Binding-site contacts:
Ligand atom O1B contacts residue LYS44 of chain 2.A at 3.6 Å (salt-bridge).
Ligand atom O1A contacts residue GLY163 of chain 2.A at 3.7 Å.
Ligand atom O5 contacts residue TYR41 of chain 2.A at 3.6 Å.
Ligand atom O2 contacts residue ARG167 of chain 2.A at 3.0 Å (salt-bridge).
Ligand atom O5 contacts residue MET219 of chain 2.A at 3.2 Å.
Ligand atom O1B contacts residue SER162 of chain 2.A at 3.7 Å.
Ligand atom O2B contacts residue SER162 of chain 2.A at 2.5 Å (h-bond).
Ligand atom O2A contacts residue SER130 of chain 2.A at 3.1 Å (h-bond).
Ligand atom C4 contacts residue TYR41 of chain 2.A at 3.6 Å (hydrophobic).
Ligand atom C1 contacts residue ARG167 of chain 2.A at 3.5 Å.
Ligand atom C1 contacts residue ALA37 of chain 2.A at 3.5 Å (hydrophobic).
Ligand atom O1B contacts residue GLY163 of chain 2.A at 2.6 Å (h-bond).
Ligand atom C2 contacts residue TYR41 of chain 2.A at 3.3 Å (hydrophobic).
Ligand atom O1A contacts residue SER162 of chain 2.A at 3.4 Å (h-bond).
Ligand atom O2B contacts residue ARG216 of chain 2.A at 2.8 Å (salt-bridge).
Ligand atom C5 contacts residue BEF1 of chain 2.E at 3.5 Å.
Ligand atom O1 contacts residue TYR41 of chain 2.A at 3.0 Å (h-bond).
Ligand atom O3A contacts residue BEF1 of chain 2.E at 3.4 Å.
Ligand atom O2A contacts residue SER164 of chain 2.A at 3.6 Å.
Ligand atom PA contacts residue MG1 of chain 2.B at 3.5 Å.
Ligand atom PB contacts residue SER162 of chain 2.A at 3.6 Å.
Ligand atom PB contacts residue LYS44 of chain 2.A at 3.6 Å.
Ligand atom O2A contacts residue BEF1 of chain 2.E at 2.9 Å.
Ligand atom O2A contacts residue ADP1 of chain 2.F at 2.8 Å (h-bond).
Ligand atom O1A contacts residue SER164 of chain 2.A at 2.9 Å (h-bond).
Ligand atom O2A contacts residue MG1 of chain 2.B at 2.0 Å.
Ligand atom O1B contacts residue TYR41 of chain 2.A at 2.8 Å (h-bond).
Ligand atom O1 contacts residue ARG167 of chain 2.A at 2.9 Å (salt-bridge).
Ligand atom O2 contacts residue MG1 of chain 2.C at 2.7 Å.
Ligand atom O2A contacts residue SER215 of chain 2.A at 3.6 Å.
Ligand atom PB contacts residue ARG216 of chain 2.A at 3.5 Å.
Ligand atom O3B contacts residue LYS44 of chain 2.A at 2.8 Å (salt-bridge).
Ligand atom O1 contacts residue ALA37 of chain 2.A at 3.3 Å.
Ligand atom O2B contacts residue GLY163 of chain 2.A at 3.6 Å.
Ligand atom O3A contacts residue MG1 of chain 2.C at 2.8 Å.
Ligand atom O3A contacts residue ASP306 of chain 2.A at 3.3 Å (salt-bridge).
Ligand atom O5 contacts residue SER215 of chain 2.A at 3.6 Å.
Ligand atom C3A contacts residue ASP306 of chain 2.A at 3.6 Å.
Ligand atom O3B contacts residue ARG216 of chain 2.A at 2.6 Å (salt-bridge).
Ligand atom O1A contacts residue TYR41 of chain 2.A at 3.1 Å.

A small-molecule ligand and the protein it binds are described below.
Small molecule (SMILES): C[C@@](O)(CCO[P](=O)(O)OP(=O)(O)O)CC(=O)O

Sequence of chain 2.A:
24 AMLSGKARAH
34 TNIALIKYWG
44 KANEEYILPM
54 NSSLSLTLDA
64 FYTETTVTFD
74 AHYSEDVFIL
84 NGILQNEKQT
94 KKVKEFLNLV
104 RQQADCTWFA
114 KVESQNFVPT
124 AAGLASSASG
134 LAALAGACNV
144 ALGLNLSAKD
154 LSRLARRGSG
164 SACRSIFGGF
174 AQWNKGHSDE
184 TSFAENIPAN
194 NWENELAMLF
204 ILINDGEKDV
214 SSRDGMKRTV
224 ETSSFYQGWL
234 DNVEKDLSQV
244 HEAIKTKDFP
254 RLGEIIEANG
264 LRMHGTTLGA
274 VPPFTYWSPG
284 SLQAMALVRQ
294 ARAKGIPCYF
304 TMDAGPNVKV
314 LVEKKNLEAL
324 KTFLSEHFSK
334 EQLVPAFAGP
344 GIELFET